Sequence of chain 1.C:
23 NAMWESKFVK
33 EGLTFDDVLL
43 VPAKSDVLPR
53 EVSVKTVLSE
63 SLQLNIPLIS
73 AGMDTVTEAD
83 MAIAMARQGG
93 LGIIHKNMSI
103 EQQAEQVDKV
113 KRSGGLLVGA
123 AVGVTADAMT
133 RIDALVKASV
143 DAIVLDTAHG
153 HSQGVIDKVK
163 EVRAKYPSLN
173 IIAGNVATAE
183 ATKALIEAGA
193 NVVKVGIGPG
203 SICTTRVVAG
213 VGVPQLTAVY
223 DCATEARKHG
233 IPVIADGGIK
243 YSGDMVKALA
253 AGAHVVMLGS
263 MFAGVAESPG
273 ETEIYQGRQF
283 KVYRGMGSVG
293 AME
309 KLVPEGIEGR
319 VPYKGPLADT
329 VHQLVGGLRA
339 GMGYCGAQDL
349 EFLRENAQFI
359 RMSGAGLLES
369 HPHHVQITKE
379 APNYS

Binding-site contacts:
Ligand atom C10 contacts residue TYR342 of chain 1.D at 3.5 Å (hydrophobic).
Ligand atom C7 contacts residue PRO51 of chain 1.D at 4.0 Å (hydrophobic).
Ligand atom O2 contacts residue IMP1 of chain 1.T at 2.9 Å.
Ligand atom C13 contacts residue MET288 of chain 1.C at 4.0 Å (hydrophobic).
Ligand atom C16 contacts residue GLY289 of chain 1.C at 3.9 Å.
Ligand atom C14 contacts residue MET288 of chain 1.C at 3.3 Å (hydrophobic).
Ligand atom C2 contacts residue GLY289 of chain 1.C at 3.8 Å.
Ligand atom C9 contacts residue ALA338 of chain 1.D at 3.5 Å (hydrophobic).
Ligand atom C5 contacts residue ALA150 of chain 1.C at 3.9 Å (hydrophobic).
Ligand atom O contacts residue ALA150 of chain 1.C at 3.9 Å.
Ligand atom C4 contacts residue GLU313 of chain 1.C at 3.6 Å.
Ligand atom C15 contacts residue GLY289 of chain 1.C at 3.7 Å.
Ligand atom N3 contacts residue LEU50 of chain 1.D at 3.6 Å.
Ligand atom CL1 contacts residue GLY341 of chain 1.D at 3.4 Å.
Ligand atom C5 contacts residue GLU313 of chain 1.C at 3.8 Å.
Ligand atom C18 contacts residue IMP1 of chain 1.T at 3.7 Å.
Ligand atom C12 contacts residue GLY289 of chain 1.C at 3.9 Å.
Ligand atom C10 contacts residue GLU313 of chain 1.C at 3.7 Å.
Ligand atom O2 contacts residue THR207 of chain 1.C at 3.6 Å.
Ligand atom N4 contacts residue THR207 of chain 1.C at 4.0 Å.
Ligand atom C15 contacts residue MET288 of chain 1.C at 3.9 Å (hydrophobic).
Ligand atom C14 contacts residue GLY289 of chain 1.C at 3.5 Å.
Ligand atom C2 contacts residue GLU313 of chain 1.C at 3.8 Å.
Ligand atom O1 contacts residue HIS151 of chain 1.C at 3.5 Å.
Ligand atom N2 contacts residue GLU313 of chain 1.C at 2.9 Å (salt-bridge).
Ligand atom N2 contacts residue ALA150 of chain 1.C at 4.0 Å.
Ligand atom C8 contacts residue PRO51 of chain 1.D at 3.6 Å (hydrophobic).
Ligand atom C9 contacts residue TYR342 of chain 1.D at 3.7 Å (hydrophobic).
Ligand atom CL1 contacts residue HIS151 of chain 1.C at 3.7 Å.
Ligand atom N1 contacts residue GLU313 of chain 1.C at 3.2 Å (salt-bridge).
Ligand atom C10 contacts residue ALA338 of chain 1.D at 3.9 Å (hydrophobic).
Ligand atom N3 contacts residue PRO51 of chain 1.D at 3.9 Å.
Ligand atom C9 contacts residue PRO51 of chain 1.D at 3.6 Å (hydrophobic).
Ligand atom N4 contacts residue ALA150 of chain 1.C at 3.8 Å.
Ligand atom C6 contacts residue ALA150 of chain 1.C at 3.8 Å (hydrophobic).
Ligand atom C19 contacts residue IMP1 of chain 1.T at 3.8 Å.
Ligand atom C13 contacts residue GLY289 of chain 1.C at 3.6 Å.
Ligand atom C13 contacts residue MET294 of chain 1.C at 3.8 Å (hydrophobic).
Ligand atom N4 contacts residue IMP1 of chain 1.T at 3.3 Å.
Ligand atom C2 contacts residue VAL311 of chain 1.C at 3.6 Å (hydrophobic).

Sequence of chain 1.D:
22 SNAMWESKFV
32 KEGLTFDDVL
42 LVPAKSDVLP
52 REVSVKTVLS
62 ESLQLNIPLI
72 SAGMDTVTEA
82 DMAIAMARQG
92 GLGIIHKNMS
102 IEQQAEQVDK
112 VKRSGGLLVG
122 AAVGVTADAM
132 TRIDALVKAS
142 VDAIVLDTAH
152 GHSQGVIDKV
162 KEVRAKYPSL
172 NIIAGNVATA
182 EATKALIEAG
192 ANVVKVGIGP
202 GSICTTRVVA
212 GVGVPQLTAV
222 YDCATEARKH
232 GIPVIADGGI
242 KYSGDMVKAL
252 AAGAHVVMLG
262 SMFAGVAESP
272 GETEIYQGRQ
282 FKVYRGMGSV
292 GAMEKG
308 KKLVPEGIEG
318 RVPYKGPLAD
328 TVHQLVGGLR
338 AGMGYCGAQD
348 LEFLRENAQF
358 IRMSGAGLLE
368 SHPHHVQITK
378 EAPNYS

A protein and the small-molecule ligand that binds it are described below.
Small molecule (SMILES): C/C(=N\O)c1cccc(C(C)(C)NC(=O)Nc2ccc(Cl)c(C(N)=O)c2)c1